Binding-site contacts:
Ligand atom CAZ contacts residue LEU28 of chain 1.A at 3.6 Å (hydrophobic).
Ligand atom NAJ contacts residue LEU5 of chain 1.A at 2.7 Å (h-bond).
Ligand atom NAH contacts residue ALA7 of chain 1.A at 3.8 Å.
Ligand atom CAN contacts residue PHE92 of chain 1.A at 3.5 Å (hydrophobic).
Ligand atom C4 contacts residue ASP27 of chain 1.A at 3.5 Å.
Ligand atom CAN contacts residue ILE50 of chain 1.A at 3.7 Å (hydrophobic).
Ligand atom C2 contacts residue VAL31 of chain 1.A at 3.5 Å (hydrophobic).
Ligand atom NAH contacts residue VAL6 of chain 1.A at 3.6 Å (h-bond).
Ligand atom CAS contacts residue ILE50 of chain 1.A at 3.9 Å (hydrophobic).
Ligand atom NAH contacts residue VAL31 of chain 1.A at 3.6 Å.
Ligand atom C2 contacts residue ASP27 of chain 1.A at 3.5 Å.
Ligand atom OBA contacts residue SER49 of chain 1.A at 3.8 Å.
Ligand atom NAH contacts residue ASP27 of chain 1.A at 3.2 Å (salt-bridge).
Ligand atom CAW contacts residue LEU54 of chain 1.A at 3.7 Å (hydrophobic).
Ligand atom CAT contacts residue ILE50 of chain 1.A at 3.8 Å (hydrophobic).
Ligand atom NAJ contacts residue PHE92 of chain 1.A at 3.0 Å (h-bond).
Ligand atom NAJ contacts residue VAL6 of chain 1.A at 3.9 Å.
Ligand atom NAH contacts residue LEU5 of chain 1.A at 3.5 Å.
Ligand atom CAZ contacts residue ASP27 of chain 1.A at 3.5 Å.
Ligand atom C6 contacts residue VAL6 of chain 1.A at 3.8 Å (hydrophobic).
Ligand atom N3 contacts residue VAL31 of chain 1.A at 3.5 Å.
Ligand atom N1 contacts residue LEU5 of chain 1.A at 3.2 Å (h-bond).
Ligand atom C2 contacts residue VAL6 of chain 1.A at 3.6 Å (hydrophobic).
Ligand atom CBB contacts residue SER49 of chain 1.A at 3.6 Å.
Ligand atom CAM contacts residue NDP1 of chain 1.D at 3.7 Å.
Ligand atom CBB contacts residue GLN19 of chain 1.A at 3.6 Å.
Ligand atom CAI contacts residue ASP27 of chain 1.A at 3.5 Å.
Ligand atom N3 contacts residue ALA7 of chain 1.A at 3.6 Å.
Ligand atom N3 contacts residue ASP27 of chain 1.A at 2.6 Å (salt-bridge).
Ligand atom CAN contacts residue THR46 of chain 1.A at 3.4 Å.
Ligand atom OBA contacts residue ASN18 of chain 1.A at 3.8 Å.
Ligand atom NAH contacts residue THR111 of chain 1.A at 3.4 Å (h-bond).
Ligand atom C2 contacts residue ALA7 of chain 1.A at 3.5 Å (hydrophobic).
Ligand atom CAI contacts residue LEU20 of chain 1.A at 3.6 Å (hydrophobic).
Ligand atom C6 contacts residue PHE92 of chain 1.A at 3.5 Å (hydrophobic).
Ligand atom C5 contacts residue PHE92 of chain 1.A at 3.9 Å (hydrophobic).
Ligand atom C6 contacts residue LEU5 of chain 1.A at 3.3 Å (hydrophobic).
Ligand atom N1 contacts residue ALA7 of chain 1.A at 3.5 Å (h-bond).
Ligand atom N1 contacts residue VAL6 of chain 1.A at 3.3 Å.
Ligand atom CAK contacts residue PHE92 of chain 1.A at 3.7 Å (hydrophobic).

A protein and the small-molecule ligand that binds it are described below.
Small molecule (SMILES): CCc1nc(N)nc(N)c1C#C[C@H](C)c1cc(OC)cc(-c2ccncc2)c1

Sequence of chain 1.A:
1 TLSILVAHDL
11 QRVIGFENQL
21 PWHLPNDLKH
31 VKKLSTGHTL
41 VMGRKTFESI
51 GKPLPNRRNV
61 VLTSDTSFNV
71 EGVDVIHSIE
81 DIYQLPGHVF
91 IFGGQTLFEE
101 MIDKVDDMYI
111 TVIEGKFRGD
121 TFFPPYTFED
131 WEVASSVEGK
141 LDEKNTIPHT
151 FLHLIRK